Binding-site contacts:
Ligand atom C10 contacts residue PHE183 of chain 1.A at 3.6 Å (hydrophobic).
Ligand atom C05 contacts residue ALA249 of chain 1.A at 4.1 Å (hydrophobic).
Ligand atom C06 contacts residue ALA249 of chain 1.A at 4.0 Å (hydrophobic).
Ligand atom C11 contacts residue HEM1 of chain 1.B at 3.5 Å.
Ligand atom O01 contacts residue SER248 of chain 1.A at 3.5 Å.
Ligand atom C06 contacts residue LEU99 of chain 1.A at 3.6 Å (hydrophobic).
Ligand atom C04 contacts residue LEU99 of chain 1.A at 3.8 Å (hydrophobic).
Ligand atom O12 contacts residue HEM1 of chain 1.B at 3.5 Å (h-bond).
Ligand atom C13 contacts residue HEM1 of chain 1.B at 3.5 Å.
Ligand atom C10 contacts residue VAL296 of chain 1.A at 3.8 Å (hydrophobic).
Ligand atom C10 contacts residue PHE299 of chain 1.A at 4.0 Å (hydrophobic).
Ligand atom C11 contacts residue PHE183 of chain 1.A at 3.9 Å (hydrophobic).
Ligand atom O03 contacts residue SER245 of chain 1.A at 2.6 Å (h-bond).
Ligand atom C14 contacts residue HEM1 of chain 1.B at 3.7 Å.
Ligand atom C13 contacts residue ALA249 of chain 1.A at 3.6 Å (hydrophobic).
Ligand atom C13 contacts residue LEU99 of chain 1.A at 3.6 Å (hydrophobic).
Ligand atom C05 contacts residue SER248 of chain 1.A at 3.9 Å.
Ligand atom C14 contacts residue ALA249 of chain 1.A at 3.7 Å (hydrophobic).
Ligand atom O03 contacts residue SER96 of chain 1.A at 2.7 Å (h-bond).
Ligand atom O03 contacts residue LEU99 of chain 1.A at 3.8 Å.
Ligand atom O01 contacts residue SER96 of chain 1.A at 4.0 Å.
Ligand atom O12 contacts residue PHE183 of chain 1.A at 3.9 Å.
Ligand atom C07 contacts residue ALA249 of chain 1.A at 3.8 Å (hydrophobic).
Ligand atom O03 contacts residue ILE98 of chain 1.A at 3.8 Å.
Ligand atom C02 contacts residue SER245 of chain 1.A at 3.4 Å.
Ligand atom C08 contacts residue PHE183 of chain 1.A at 3.6 Å (hydrophobic).
Ligand atom C14 contacts residue LEU99 of chain 1.A at 3.7 Å (hydrophobic).
Ligand atom C07 contacts residue LEU99 of chain 1.A at 3.7 Å (hydrophobic).
Ligand atom C05 contacts residue ARG93 of chain 1.A at 3.9 Å.
Ligand atom C11 contacts residue VAL296 of chain 1.A at 4.0 Å (hydrophobic).
Ligand atom C06 contacts residue PHE186 of chain 1.A at 3.7 Å (hydrophobic).
Ligand atom C06 contacts residue PHE183 of chain 1.A at 4.0 Å (hydrophobic).
Ligand atom O01 contacts residue SER245 of chain 1.A at 3.5 Å.
Ligand atom C05 contacts residue LEU99 of chain 1.A at 3.7 Å (hydrophobic).
Ligand atom O01 contacts residue ARG93 of chain 1.A at 2.9 Å (salt-bridge).
Ligand atom C02 contacts residue ARG93 of chain 1.A at 3.9 Å.
Ligand atom C04 contacts residue ALA249 of chain 1.A at 3.9 Å (hydrophobic).
Ligand atom C09 contacts residue PHE186 of chain 1.A at 3.6 Å (hydrophobic).
Ligand atom C02 contacts residue SER96 of chain 1.A at 3.6 Å.
Ligand atom C09 contacts residue PHE183 of chain 1.A at 3.5 Å (hydrophobic).

This small molecule binds to this protein.
Small molecule (SMILES): O=C(O)c1ccc(-c2ccco2)cc1

Sequence of chain 1.A:
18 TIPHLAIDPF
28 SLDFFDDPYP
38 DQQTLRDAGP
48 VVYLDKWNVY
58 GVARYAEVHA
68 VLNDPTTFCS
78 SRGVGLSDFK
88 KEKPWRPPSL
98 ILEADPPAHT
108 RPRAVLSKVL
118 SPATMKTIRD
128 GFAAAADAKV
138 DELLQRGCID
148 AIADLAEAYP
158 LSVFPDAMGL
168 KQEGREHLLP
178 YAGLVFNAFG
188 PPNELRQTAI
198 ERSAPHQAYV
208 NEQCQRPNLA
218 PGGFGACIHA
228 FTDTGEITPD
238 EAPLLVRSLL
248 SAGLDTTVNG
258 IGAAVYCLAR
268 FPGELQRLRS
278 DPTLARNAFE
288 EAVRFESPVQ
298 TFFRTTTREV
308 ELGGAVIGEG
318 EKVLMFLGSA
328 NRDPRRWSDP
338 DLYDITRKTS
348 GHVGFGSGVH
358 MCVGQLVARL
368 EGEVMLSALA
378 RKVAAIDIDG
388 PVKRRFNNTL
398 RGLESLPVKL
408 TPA